Binding-site contacts:
Ligand atom C9 contacts residue ILE222 of chain 1.B at 3.8 Å (hydrophobic).
Ligand atom C3 contacts residue PHE169 of chain 1.B at 3.7 Å (hydrophobic).
Ligand atom C7 contacts residue MET179 of chain 1.B at 3.9 Å (hydrophobic).
Ligand atom C13 contacts residue TYR225 of chain 1.B at 4.2 Å (hydrophobic).
Ligand atom O12 contacts residue TYR225 of chain 1.B at 3.8 Å.
Ligand atom C9 contacts residue PHE183 of chain 1.B at 3.4 Å (hydrophobic).
Ligand atom C10 contacts residue PHE183 of chain 1.B at 3.7 Å (hydrophobic).
Ligand atom C9 contacts residue PHE277 of chain 1.B at 3.4 Å (hydrophobic).
Ligand atom C3 contacts residue MET179 of chain 1.B at 4.0 Å (hydrophobic).
Ligand atom O22 contacts residue GLU175 of chain 1.B at 3.1 Å (salt-bridge).
Ligand atom C5 contacts residue MET179 of chain 1.B at 3.4 Å (hydrophobic).
Ligand atom C17 contacts residue GLU175 of chain 1.B at 3.7 Å.
Ligand atom C1 contacts residue GLU175 of chain 1.B at 3.9 Å.
Ligand atom C8 contacts residue ILE222 of chain 1.B at 3.6 Å (hydrophobic).
Ligand atom C4 contacts residue TYR225 of chain 1.B at 3.5 Å (hydrophobic).
Ligand atom O20 contacts residue TYR225 of chain 1.B at 4.0 Å.
Ligand atom C3 contacts residue GLU175 of chain 1.B at 3.9 Å.
Ligand atom C19 contacts residue ALA224 of chain 1.B at 3.9 Å (hydrophobic).
Ligand atom C18 contacts residue GLU175 of chain 1.B at 3.4 Å.
Ligand atom C4 contacts residue PHE169 of chain 1.B at 3.8 Å (hydrophobic).
Ligand atom C1 contacts residue MET179 of chain 1.B at 3.8 Å (hydrophobic).
Ligand atom C2 contacts residue TYR225 of chain 1.B at 3.5 Å (hydrophobic).
Ligand atom C10 contacts residue PHE277 of chain 1.B at 3.0 Å (hydrophobic).
Ligand atom C4 contacts residue MET179 of chain 1.B at 3.9 Å (hydrophobic).
Ligand atom C3 contacts residue TYR225 of chain 1.B at 4.1 Å (hydrophobic).
Ligand atom C6 contacts residue TYR225 of chain 1.B at 3.9 Å (hydrophobic).
Ligand atom C7 contacts residue TYR225 of chain 1.B at 3.5 Å (hydrophobic).
Ligand atom O20 contacts residue HIS228 of chain 1.B at 3.8 Å.
Ligand atom C8 contacts residue TYR225 of chain 1.B at 4.2 Å (hydrophobic).
Ligand atom C8 contacts residue ILE226 of chain 1.B at 3.8 Å (hydrophobic).
Ligand atom C2 contacts residue GLU175 of chain 1.B at 4.0 Å.
Ligand atom C2 contacts residue PHE169 of chain 1.B at 4.1 Å (hydrophobic).
Ligand atom C19 contacts residue TYR225 of chain 1.B at 3.6 Å (hydrophobic).
Ligand atom O14 contacts residue TYR225 of chain 1.B at 3.8 Å.
Ligand atom C3 contacts residue PHE176 of chain 1.B at 3.9 Å (hydrophobic).
Ligand atom C13 contacts residue GLU175 of chain 1.B at 3.4 Å.
Ligand atom O14 contacts residue MET179 of chain 1.B at 3.5 Å.
Ligand atom O12 contacts residue GLU175 of chain 1.B at 3.8 Å.
Ligand atom O31 contacts residue ALA224 of chain 1.B at 3.7 Å.
Ligand atom C1 contacts residue TYR225 of chain 1.B at 3.3 Å (hydrophobic).

Sequence of chain 1.B:
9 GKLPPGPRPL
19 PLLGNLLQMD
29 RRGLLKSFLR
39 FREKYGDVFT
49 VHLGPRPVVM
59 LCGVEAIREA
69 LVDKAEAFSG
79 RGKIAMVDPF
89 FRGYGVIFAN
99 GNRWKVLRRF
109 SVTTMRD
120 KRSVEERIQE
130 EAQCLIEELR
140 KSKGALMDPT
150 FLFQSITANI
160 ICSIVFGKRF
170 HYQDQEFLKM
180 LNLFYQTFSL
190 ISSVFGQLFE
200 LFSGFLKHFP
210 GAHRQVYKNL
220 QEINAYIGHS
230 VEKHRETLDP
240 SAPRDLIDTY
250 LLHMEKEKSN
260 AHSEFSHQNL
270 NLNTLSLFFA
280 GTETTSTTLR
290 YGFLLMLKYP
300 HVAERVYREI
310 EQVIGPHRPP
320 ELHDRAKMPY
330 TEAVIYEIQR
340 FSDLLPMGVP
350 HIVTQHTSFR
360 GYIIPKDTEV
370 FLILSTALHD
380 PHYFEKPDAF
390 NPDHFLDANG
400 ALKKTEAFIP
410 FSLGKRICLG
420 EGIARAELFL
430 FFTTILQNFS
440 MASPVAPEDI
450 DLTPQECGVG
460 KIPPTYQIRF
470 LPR

A small-molecule ligand and the protein it binds are described below.
Small molecule (SMILES): OC[C@H]1O[C@H](O[C@H]2[C@H](O)[C@@H](O)[C@H](OCCCCCC3CCCCC3)O[C@@H]2CO)[C@H](O)[C@@H](O)[C@@H]1O